A small-molecule ligand and the protein it binds are described below.
Small molecule (SMILES): Oc1cccc(O)c1O

Sequence of chain 1.Q:
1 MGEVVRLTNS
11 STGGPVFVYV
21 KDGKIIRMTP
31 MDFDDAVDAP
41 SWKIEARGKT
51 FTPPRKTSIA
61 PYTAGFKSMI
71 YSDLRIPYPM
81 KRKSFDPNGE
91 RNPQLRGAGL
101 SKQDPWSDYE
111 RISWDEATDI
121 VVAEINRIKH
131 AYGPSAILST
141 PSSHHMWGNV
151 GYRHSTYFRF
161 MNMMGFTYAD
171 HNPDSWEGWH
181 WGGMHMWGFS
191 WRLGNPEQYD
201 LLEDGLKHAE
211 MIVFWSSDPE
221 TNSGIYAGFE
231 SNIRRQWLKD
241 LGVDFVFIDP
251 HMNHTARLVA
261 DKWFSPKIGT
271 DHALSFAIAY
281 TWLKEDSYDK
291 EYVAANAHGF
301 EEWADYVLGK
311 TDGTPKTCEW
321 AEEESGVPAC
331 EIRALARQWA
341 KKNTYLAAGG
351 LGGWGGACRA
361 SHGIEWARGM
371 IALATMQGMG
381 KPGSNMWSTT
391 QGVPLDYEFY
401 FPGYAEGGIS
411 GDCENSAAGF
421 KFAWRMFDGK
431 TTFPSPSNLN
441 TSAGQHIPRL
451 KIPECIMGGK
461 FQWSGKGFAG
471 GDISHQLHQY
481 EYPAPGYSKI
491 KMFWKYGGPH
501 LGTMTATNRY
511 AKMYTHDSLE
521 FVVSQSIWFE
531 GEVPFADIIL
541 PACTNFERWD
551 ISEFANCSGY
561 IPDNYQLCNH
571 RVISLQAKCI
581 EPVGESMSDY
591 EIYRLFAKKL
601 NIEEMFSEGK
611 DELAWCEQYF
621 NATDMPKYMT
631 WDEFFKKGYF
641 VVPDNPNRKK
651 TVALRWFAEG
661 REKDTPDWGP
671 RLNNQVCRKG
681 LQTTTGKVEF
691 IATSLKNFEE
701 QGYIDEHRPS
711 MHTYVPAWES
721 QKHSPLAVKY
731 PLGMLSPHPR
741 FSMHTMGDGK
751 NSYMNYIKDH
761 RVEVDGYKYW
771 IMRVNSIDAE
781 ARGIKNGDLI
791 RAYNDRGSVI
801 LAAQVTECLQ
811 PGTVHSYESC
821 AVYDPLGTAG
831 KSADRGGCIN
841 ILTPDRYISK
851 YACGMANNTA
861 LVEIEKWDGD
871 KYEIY

Binding-site contacts:
Ligand atom C1 contacts residue 4MO1 of chain 1.UC at 3.5 Å.
Ligand atom C2 contacts residue TRP176 of chain 1.Q at 3.5 Å (hydrophobic).
Ligand atom C1 contacts residue ASP174 of chain 1.Q at 4.1 Å.
Ligand atom O2 contacts residue MGD1 of chain 1.SC at 4.1 Å.
Ligand atom C2 contacts residue SER175 of chain 1.Q at 3.6 Å.
Ligand atom O2 contacts residue SER175 of chain 1.Q at 3.7 Å.
Ligand atom C6 contacts residue SER175 of chain 1.Q at 3.7 Å.
Ligand atom O3 contacts residue SER143 of chain 1.Q at 4.0 Å.
Ligand atom O1 contacts residue MGD1 of chain 1.SC at 3.2 Å (h-bond).
Ligand atom C6 contacts residue TRP176 of chain 1.Q at 3.6 Å (hydrophobic).
Ligand atom O2 contacts residue ASP174 of chain 1.Q at 2.7 Å (salt-bridge).
Ligand atom O1 contacts residue MGD1 of chain 1.TC at 3.3 Å (h-bond).
Ligand atom O2 contacts residue PHE468 of chain 1.Q at 3.6 Å.
Ligand atom C6 contacts residue ILE225 of chain 1.Q at 4.0 Å (hydrophobic).
Ligand atom C4 contacts residue TYR404 of chain 1.Q at 3.4 Å (hydrophobic).
Ligand atom O1 contacts residue HIS144 of chain 1.Q at 2.6 Å (h-bond).
Ligand atom C1 contacts residue HIS144 of chain 1.Q at 3.4 Å.
Ligand atom C3 contacts residue PHE468 of chain 1.Q at 4.1 Å (hydrophobic).
Ligand atom C5 contacts residue CYS557 of chain 1.Q at 4.0 Å (hydrophobic).
Ligand atom C5 contacts residue HIS144 of chain 1.Q at 3.7 Å.
Ligand atom C5 contacts residue TRP176 of chain 1.Q at 3.9 Å (hydrophobic).
Ligand atom C1 contacts residue SER175 of chain 1.Q at 2.7 Å.
Ligand atom C4 contacts residue TRP176 of chain 1.Q at 4.0 Å (hydrophobic).
Ligand atom C6 contacts residue HIS144 of chain 1.Q at 3.5 Å.
Ligand atom O3 contacts residue ARG153 of chain 1.Q at 2.8 Å (salt-bridge).
Ligand atom O1 contacts residue ASP174 of chain 1.Q at 3.7 Å.
Ligand atom C3 contacts residue ARG153 of chain 1.Q at 4.0 Å.
Ligand atom C6 contacts residue TRP354 of chain 1.Q at 3.8 Å (hydrophobic).
Ligand atom O1 contacts residue SER175 of chain 1.Q at 2.3 Å (h-bond).
Ligand atom C3 contacts residue TRP176 of chain 1.Q at 3.8 Å (hydrophobic).
Ligand atom C1 contacts residue TRP176 of chain 1.Q at 3.5 Å (hydrophobic).
Ligand atom O1 contacts residue 4MO1 of chain 1.UC at 2.4 Å.
Ligand atom O3 contacts residue PHE468 of chain 1.Q at 3.6 Å.
Ligand atom O2 contacts residue TRP176 of chain 1.Q at 3.7 Å.
Ligand atom C2 contacts residue HIS144 of chain 1.Q at 3.7 Å.
Ligand atom O2 contacts residue SER143 of chain 1.Q at 3.2 Å (h-bond).
Ligand atom C2 contacts residue ASP174 of chain 1.Q at 3.8 Å.
Ligand atom C4 contacts residue HIS144 of chain 1.Q at 4.1 Å.
Ligand atom C5 contacts residue TYR404 of chain 1.Q at 3.3 Å (hydrophobic).
Ligand atom C2 contacts residue PHE468 of chain 1.Q at 4.2 Å (hydrophobic).